Sequence of chain 1.K:
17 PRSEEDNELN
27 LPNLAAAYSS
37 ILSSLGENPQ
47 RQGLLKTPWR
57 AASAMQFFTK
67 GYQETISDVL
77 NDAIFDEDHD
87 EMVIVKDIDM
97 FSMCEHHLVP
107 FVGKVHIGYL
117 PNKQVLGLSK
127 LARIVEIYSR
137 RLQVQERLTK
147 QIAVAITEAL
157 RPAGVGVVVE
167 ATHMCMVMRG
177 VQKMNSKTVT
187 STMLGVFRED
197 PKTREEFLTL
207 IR

Sequence of chain 1.L:
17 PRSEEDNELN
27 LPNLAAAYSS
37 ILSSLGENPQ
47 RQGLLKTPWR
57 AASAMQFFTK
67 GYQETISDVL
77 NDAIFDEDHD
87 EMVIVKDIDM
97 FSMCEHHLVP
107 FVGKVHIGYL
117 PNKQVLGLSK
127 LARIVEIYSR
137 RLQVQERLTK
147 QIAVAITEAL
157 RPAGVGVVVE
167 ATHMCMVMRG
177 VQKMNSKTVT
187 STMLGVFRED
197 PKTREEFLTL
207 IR

Binding-site contacts:
Ligand atom O10 contacts residue ARG175 of chain 1.K at 2.8 Å (salt-bridge).
Ligand atom P2 contacts residue ARG175 of chain 1.K at 3.6 Å.
Ligand atom N contacts residue LEU122 of chain 1.L at 3.2 Å (h-bond).
Ligand atom C8 contacts residue SER125 of chain 1.L at 3.3 Å.
Ligand atom N2 contacts residue HIS102 of chain 1.K at 3.4 Å (h-bond).
Ligand atom N contacts residue GLU142 of chain 1.K at 2.8 Å (salt-bridge).
Ligand atom O5 contacts residue HIS103 of chain 1.K at 2.9 Å (h-bond).
Ligand atom O2 contacts residue ASN77 of chain 1.L at 3.5 Å (h-bond).
Ligand atom O13 contacts residue GLN141 of chain 1.K at 2.8 Å (h-bond).
Ligand atom O9 contacts residue LYS126 of chain 1.L at 3.4 Å (salt-bridge).
Ligand atom O11 contacts residue GLY123 of chain 1.L at 3.5 Å.
Ligand atom O3 contacts residue ARG56 of chain 1.T at 3.0 Å (salt-bridge).
Ligand atom O12 contacts residue SER125 of chain 1.L at 2.9 Å (h-bond).
Ligand atom C10 contacts residue LEU124 of chain 1.L at 3.3 Å (hydrophobic).
Ligand atom C contacts residue LEU124 of chain 1.L at 3.3 Å (hydrophobic).
Ligand atom O11 contacts residue SER125 of chain 1.L at 2.8 Å (h-bond).
Ligand atom N1 contacts residue LEU124 of chain 1.L at 3.2 Å (h-bond).
Ligand atom O13 contacts residue VAL140 of chain 1.K at 3.3 Å.
Ligand atom N3 contacts residue LEU124 of chain 1.L at 3.4 Å.
Ligand atom O4 contacts residue ARG56 of chain 1.T at 3.6 Å.
Ligand atom N1 contacts residue GLY123 of chain 1.L at 3.5 Å.
Ligand atom O9 contacts residue SER125 of chain 1.L at 2.5 Å (h-bond).
Ligand atom P2 contacts residue ARG129 of chain 1.L at 3.6 Å.
Ligand atom O10 contacts residue SER125 of chain 1.L at 3.4 Å (h-bond).
Ligand atom O2 contacts residue LYS126 of chain 1.L at 3.0 Å (salt-bridge).
Ligand atom O contacts residue HIS102 of chain 1.K at 3.5 Å (h-bond).
Ligand atom O13 contacts residue LEU124 of chain 1.L at 3.6 Å.
Ligand atom C4 contacts residue ZN1 of chain 1.SB at 3.5 Å.
Ligand atom P2 contacts residue SER125 of chain 1.L at 3.5 Å.
Ligand atom C3 contacts residue HIS102 of chain 1.K at 3.5 Å.
Ligand atom C4 contacts residue HIS102 of chain 1.K at 3.2 Å.
Ligand atom O5 contacts residue ARG175 of chain 1.K at 3.2 Å (salt-bridge).
Ligand atom N3 contacts residue GLU142 of chain 1.K at 2.8 Å (salt-bridge).
Ligand atom C contacts residue GLU142 of chain 1.K at 3.5 Å.
Ligand atom O8 contacts residue ARG175 of chain 1.K at 2.8 Å (salt-bridge).
Ligand atom O13 contacts residue HIS169 of chain 1.K at 3.2 Å.
Ligand atom O8 contacts residue ARG129 of chain 1.L at 2.7 Å (salt-bridge).
Ligand atom O9 contacts residue ARG129 of chain 1.L at 2.8 Å (salt-bridge).
Ligand atom O11 contacts residue LYS126 of chain 1.L at 3.4 Å.
Ligand atom C2 contacts residue LEU124 of chain 1.L at 3.6 Å (hydrophobic).

Sequence of chain 1.T:
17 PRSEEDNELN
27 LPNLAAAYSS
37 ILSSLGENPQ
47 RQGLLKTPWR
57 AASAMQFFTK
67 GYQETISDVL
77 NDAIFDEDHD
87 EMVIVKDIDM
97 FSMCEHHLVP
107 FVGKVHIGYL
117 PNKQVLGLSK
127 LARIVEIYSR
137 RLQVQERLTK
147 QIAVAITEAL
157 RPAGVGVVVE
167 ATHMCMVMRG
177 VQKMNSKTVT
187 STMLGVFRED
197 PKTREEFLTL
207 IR

This protein binds this small molecule.
Small molecule (SMILES): Nc1nc2c(ccn2[C@@H]2O[C@H](COP(=O)(O)OP(=O)(O)OP(=O)(O)O)[C@@H](O)[C@H]2O)c(=O)[nH]1